The small molecule below binds the protein below.
Small molecule (SMILES): CC(=O)N[C@@H]1[C@@H](O)[C@H](O)[C@@H](CO)O[C@H]1O

Binding-site contacts:
Ligand atom C1 contacts residue ASN34 of chain 2.A at 1.4 Å.
Ligand atom C8 contacts residue ASN34 of chain 2.A at 4.0 Å.
Ligand atom O5 contacts residue ASN34 of chain 2.A at 2.4 Å (h-bond).
Ligand atom C2 contacts residue ASN34 of chain 2.A at 2.3 Å.
Ligand atom N2 contacts residue ASN34 of chain 2.A at 2.9 Å (h-bond).
Ligand atom O6 contacts residue LYS77 of chain 2.A at 4.2 Å.
Ligand atom C5 contacts residue ASN34 of chain 2.A at 3.6 Å.
Ligand atom C7 contacts residue ASN34 of chain 2.A at 3.7 Å.
Ligand atom C4 contacts residue ASN34 of chain 2.A at 4.1 Å.
Ligand atom O7 contacts residue ASN34 of chain 2.A at 4.5 Å.
Ligand atom C3 contacts residue ASN34 of chain 2.A at 3.7 Å.

Sequence of chain 2.A:
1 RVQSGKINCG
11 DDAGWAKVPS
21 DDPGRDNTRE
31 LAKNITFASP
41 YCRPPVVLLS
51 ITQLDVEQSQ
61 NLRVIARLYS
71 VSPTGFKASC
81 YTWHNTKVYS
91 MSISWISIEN